Binding-site contacts:
Ligand atom C8 contacts residue LEU115 of chain 1.C at 4.4 Å (hydrophobic).
Ligand atom C8 contacts residue MAN6 of chain 1.J at 3.3 Å.
Ligand atom O6 contacts residue PRO141 of chain 1.C at 4.3 Å.
Ligand atom O5 contacts residue PRO141 of chain 1.C at 3.9 Å.
Ligand atom O4 contacts residue ASP113 of chain 1.B at 4.2 Å.
Ligand atom C6 contacts residue PRO141 of chain 1.C at 4.2 Å (hydrophobic).
Ligand atom C4 contacts residue ASN137 of chain 1.C at 4.3 Å.
Ligand atom O2 contacts residue GLN114 of chain 1.B at 3.6 Å.
Ligand atom C3 contacts residue ASN137 of chain 1.C at 3.8 Å.
Ligand atom C6 contacts residue ASN137 of chain 1.C at 4.3 Å.
Ligand atom C7 contacts residue ASP113 of chain 1.B at 3.9 Å.
Ligand atom O3 contacts residue ASP113 of chain 1.B at 4.4 Å.
Ligand atom O6 contacts residue SER118 of chain 1.A at 4.0 Å.
Ligand atom C6 contacts residue MET140 of chain 1.C at 4.1 Å (hydrophobic).
Ligand atom C7 contacts residue ASN137 of chain 1.C at 3.3 Å.
Ligand atom C8 contacts residue ASP113 of chain 1.B at 3.9 Å.
Ligand atom O6 contacts residue MET140 of chain 1.C at 3.3 Å.
Ligand atom N2 contacts residue MAN6 of chain 1.J at 4.3 Å.
Ligand atom C5 contacts residue ASN137 of chain 1.C at 3.7 Å.
Ligand atom N2 contacts residue ASN137 of chain 1.C at 2.9 Å (h-bond).
Ligand atom C2 contacts residue ASN137 of chain 1.C at 2.5 Å.
Ligand atom C3 contacts residue ASP113 of chain 1.B at 4.2 Å.
Ligand atom C8 contacts residue MET140 of chain 1.C at 4.1 Å (hydrophobic).
Ligand atom C8 contacts residue ASN137 of chain 1.C at 4.4 Å.
Ligand atom C5 contacts residue PRO141 of chain 1.C at 4.0 Å (hydrophobic).
Ligand atom O5 contacts residue ASN137 of chain 1.C at 2.4 Å (h-bond).
Ligand atom O7 contacts residue ASN137 of chain 1.C at 3.5 Å (h-bond).
Ligand atom O7 contacts residue ASP113 of chain 1.B at 2.7 Å (salt-bridge).
Ligand atom C7 contacts residue MAN6 of chain 1.J at 4.3 Å.
Ligand atom C1 contacts residue ASN137 of chain 1.C at 1.4 Å.
Ligand atom C1 contacts residue PRO141 of chain 1.C at 4.0 Å (hydrophobic).

Sequence of chain 1.B:
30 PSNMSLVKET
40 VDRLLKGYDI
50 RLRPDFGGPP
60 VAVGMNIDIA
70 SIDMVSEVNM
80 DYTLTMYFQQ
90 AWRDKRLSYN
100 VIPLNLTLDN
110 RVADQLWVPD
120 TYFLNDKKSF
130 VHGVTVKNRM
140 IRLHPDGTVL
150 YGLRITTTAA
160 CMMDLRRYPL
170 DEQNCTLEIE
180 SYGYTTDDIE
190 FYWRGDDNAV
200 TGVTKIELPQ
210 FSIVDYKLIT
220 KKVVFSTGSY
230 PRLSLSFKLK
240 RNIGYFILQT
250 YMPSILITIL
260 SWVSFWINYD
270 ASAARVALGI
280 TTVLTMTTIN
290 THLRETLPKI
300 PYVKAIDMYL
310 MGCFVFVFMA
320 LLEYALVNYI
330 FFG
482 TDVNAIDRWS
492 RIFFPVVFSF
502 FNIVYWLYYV

Sequence of chain 1.C:
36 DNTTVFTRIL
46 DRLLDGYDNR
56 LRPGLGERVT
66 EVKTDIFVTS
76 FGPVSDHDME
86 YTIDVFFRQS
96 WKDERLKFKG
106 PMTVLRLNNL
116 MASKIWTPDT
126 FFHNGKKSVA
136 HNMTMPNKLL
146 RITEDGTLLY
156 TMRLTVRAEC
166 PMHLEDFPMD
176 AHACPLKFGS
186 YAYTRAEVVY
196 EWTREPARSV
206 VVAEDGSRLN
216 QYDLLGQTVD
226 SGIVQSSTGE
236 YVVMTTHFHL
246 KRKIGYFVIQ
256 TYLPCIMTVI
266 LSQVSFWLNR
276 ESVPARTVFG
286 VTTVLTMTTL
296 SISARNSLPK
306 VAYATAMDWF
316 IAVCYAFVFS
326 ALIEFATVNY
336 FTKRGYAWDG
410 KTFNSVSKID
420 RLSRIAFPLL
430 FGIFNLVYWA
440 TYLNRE

A protein and the small-molecule ligand that binds it are described below.
Small molecule (SMILES): CC(=O)N[C@H]1[C@H](O[C@H]2[C@H](O)[C@@H](NC(C)=O)CO[C@@H]2CO)O[C@H](CO)[C@@H](O[C@@H]2O[C@H](CO[C@H]3O[C@H](CO)[C@@H](O)[C@H](O)[C@@H]3O)[C@@H](O)[C@H](O[C@H]3O[C@H](CO)[C@@H](O)[C@H](O)[C@@H]3O)[C@@H]2O)[C@@H]1O

Sequence of chain 1.A:
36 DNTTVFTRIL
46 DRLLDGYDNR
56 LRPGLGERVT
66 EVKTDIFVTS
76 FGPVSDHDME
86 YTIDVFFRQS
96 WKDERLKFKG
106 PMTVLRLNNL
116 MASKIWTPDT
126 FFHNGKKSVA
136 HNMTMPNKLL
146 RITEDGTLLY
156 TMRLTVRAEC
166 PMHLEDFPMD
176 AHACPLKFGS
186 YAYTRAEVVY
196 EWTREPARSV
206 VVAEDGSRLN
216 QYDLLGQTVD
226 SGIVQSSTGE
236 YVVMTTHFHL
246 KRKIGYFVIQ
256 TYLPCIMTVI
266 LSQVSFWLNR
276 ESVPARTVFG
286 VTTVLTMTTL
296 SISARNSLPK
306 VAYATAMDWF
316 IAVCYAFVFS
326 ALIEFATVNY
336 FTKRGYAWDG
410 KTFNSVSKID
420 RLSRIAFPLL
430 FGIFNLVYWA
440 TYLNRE